Sequence of chain 1.C:
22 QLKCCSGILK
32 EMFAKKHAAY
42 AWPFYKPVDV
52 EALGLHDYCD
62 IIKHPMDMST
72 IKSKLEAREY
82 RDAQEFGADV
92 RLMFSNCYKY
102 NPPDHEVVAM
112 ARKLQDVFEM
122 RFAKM

Binding-site contacts:
Ligand atom C20 contacts residue LEU63 of chain 1.B at 3.9 Å (hydrophobic).
Ligand atom S1 contacts residue LEU54 of chain 1.C at 3.6 Å.
Ligand atom C12 contacts residue TRP43 of chain 1.C at 3.7 Å (hydrophobic).
Ligand atom C2 contacts residue LEU54 of chain 1.C at 3.9 Å (hydrophobic).
Ligand atom C contacts residue LEU54 of chain 1.C at 3.7 Å (hydrophobic).
Ligand atom C24 contacts residue PRO44 of chain 1.C at 3.7 Å (hydrophobic).
Ligand atom C1 contacts residue LEU54 of chain 1.C at 3.4 Å (hydrophobic).
Ligand atom O3 contacts residue ASN102 of chain 1.C at 3.8 Å.
Ligand atom C5 contacts residue VAL108 of chain 1.C at 3.4 Å (hydrophobic).
Ligand atom O2 contacts residue LEU56 of chain 1.C at 3.4 Å.
Ligand atom C15 contacts residue ASN102 of chain 1.C at 3.4 Å.
Ligand atom C11 contacts residue CYS62 of chain 1.B at 1.8 Å (hydrophobic).
Ligand atom N3 contacts residue ASN102 of chain 1.C at 2.8 Å (h-bond).
Ligand atom C13 contacts residue VAL108 of chain 1.C at 3.0 Å (hydrophobic).
Ligand atom C6 contacts residue VAL108 of chain 1.C at 3.2 Å (hydrophobic).
Ligand atom S1 contacts residue PRO44 of chain 1.C at 3.6 Å (h-bond).
Ligand atom C contacts residue TRP43 of chain 1.C at 3.8 Å (hydrophobic).
Ligand atom C contacts residue TRP185 of chain 1.B at 3.3 Å (hydrophobic).
Ligand atom S contacts residue CYS62 of chain 1.B at 3.5 Å (h-bond).
Ligand atom N4 contacts residue ASN102 of chain 1.C at 3.6 Å (h-bond).
Ligand atom C3 contacts residue TRP43 of chain 1.C at 3.4 Å (hydrophobic).
Ligand atom O1 contacts residue CYS62 of chain 1.B at 3.1 Å (h-bond).
Ligand atom C11 contacts residue LEU63 of chain 1.B at 3.7 Å (hydrophobic).
Ligand atom O1 contacts residue GLU107 of chain 1.C at 3.1 Å (salt-bridge).
Ligand atom O3 contacts residue HIS106 of chain 1.C at 3.5 Å.
Ligand atom C17 contacts residue LEU56 of chain 1.C at 3.8 Å (hydrophobic).
Ligand atom C7 contacts residue VAL108 of chain 1.C at 3.5 Å (hydrophobic).
Ligand atom C10 contacts residue CYS62 of chain 1.B at 2.8 Å (hydrophobic).
Ligand atom N contacts residue GLU107 of chain 1.C at 3.4 Å (salt-bridge).
Ligand atom C13 contacts residue PRO44 of chain 1.C at 3.6 Å (hydrophobic).
Ligand atom O contacts residue MET111 of chain 1.C at 3.8 Å.
Ligand atom C15 contacts residue LEU56 of chain 1.C at 3.6 Å (hydrophobic).
Ligand atom C18 contacts residue LEU54 of chain 1.C at 3.2 Å (hydrophobic).
Ligand atom O contacts residue TRP43 of chain 1.C at 3.4 Å.
Ligand atom C22 contacts residue ASN102 of chain 1.C at 3.7 Å.
Ligand atom N1 contacts residue VAL108 of chain 1.C at 3.3 Å.
Ligand atom C24 contacts residue VAL49 of chain 1.C at 3.3 Å (hydrophobic).
Ligand atom C23 contacts residue VAL49 of chain 1.C at 3.6 Å (hydrophobic).
Ligand atom C12 contacts residue VAL108 of chain 1.C at 3.7 Å (hydrophobic).
Ligand atom C19 contacts residue LEU56 of chain 1.C at 3.6 Å (hydrophobic).

A small-molecule ligand and the protein it binds are described below.
Small molecule (SMILES): CCS(=O)(=O)Nc1ccc(C2=N[C@@H](CC(=O)OC(C)(C)C)c3nnc(C)n3-c3sc(C)c(C)c32)cc1

Sequence of chain 1.B:
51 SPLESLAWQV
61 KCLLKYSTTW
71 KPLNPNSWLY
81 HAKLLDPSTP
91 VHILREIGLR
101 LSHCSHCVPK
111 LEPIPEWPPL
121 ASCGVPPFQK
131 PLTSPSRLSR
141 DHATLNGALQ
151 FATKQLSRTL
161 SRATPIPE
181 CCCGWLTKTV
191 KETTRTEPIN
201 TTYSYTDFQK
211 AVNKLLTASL